Binding-site contacts:
Ligand atom O5 contacts residue VAL38 of chain 1.A at 3.7 Å.
Ligand atom O7 contacts residue ARG75 of chain 1.A at 2.8 Å (salt-bridge).
Ligand atom C1 contacts residue ASN71 of chain 1.A at 1.4 Å.
Ligand atom C6 contacts residue PHE17 of chain 1.A at 3.7 Å (hydrophobic).
Ligand atom N2 contacts residue ASP39 of chain 1.A at 2.6 Å (salt-bridge).
Ligand atom C6 contacts residue ASN71 of chain 1.A at 3.7 Å.
Ligand atom C7 contacts residue ASP39 of chain 1.A at 3.4 Å.
Ligand atom O7 contacts residue ASN71 of chain 1.A at 3.5 Å (h-bond).
Ligand atom C8 contacts residue ASP39 of chain 1.A at 3.4 Å.
Ligand atom O5 contacts residue PHE15 of chain 1.A at 3.8 Å.
Ligand atom C2 contacts residue PHE17 of chain 1.A at 3.8 Å (hydrophobic).
Ligand atom C2 contacts residue PHE15 of chain 1.A at 3.7 Å (hydrophobic).
Ligand atom C5 contacts residue ASN71 of chain 1.A at 3.6 Å.
Ligand atom C6 contacts residue THR34 of chain 1.A at 3.6 Å.
Ligand atom C7 contacts residue ARG75 of chain 1.A at 3.5 Å.
Ligand atom C5 contacts residue PHE17 of chain 1.A at 3.6 Å (hydrophobic).
Ligand atom C1 contacts residue PHE17 of chain 1.A at 3.7 Å (hydrophobic).
Ligand atom O6 contacts residue PHE17 of chain 1.A at 3.4 Å.
Ligand atom C1 contacts residue GLN69 of chain 1.A at 3.8 Å.
Ligand atom O4 contacts residue LYS20 of chain 1.A at 2.9 Å (salt-bridge).
Ligand atom C3 contacts residue ASP39 of chain 1.A at 3.6 Å.
Ligand atom C4 contacts residue LYS20 of chain 1.A at 3.6 Å.
Ligand atom C6 contacts residue PHE15 of chain 1.A at 3.5 Å (hydrophobic).
Ligand atom C1 contacts residue PHE15 of chain 1.A at 3.7 Å (hydrophobic).
Ligand atom O5 contacts residue GLN69 of chain 1.A at 3.6 Å (h-bond).
Ligand atom O5 contacts residue ASN71 of chain 1.A at 2.3 Å (h-bond).
Ligand atom C7 contacts residue ASN71 of chain 1.A at 3.4 Å.
Ligand atom C8 contacts residue ARG75 of chain 1.A at 3.6 Å.
Ligand atom C3 contacts residue ASN71 of chain 1.A at 3.8 Å.
Ligand atom C2 contacts residue ASN71 of chain 1.A at 2.4 Å.
Ligand atom O6 contacts residue PHE15 of chain 1.A at 3.5 Å.
Ligand atom O3 contacts residue LYS20 of chain 1.A at 2.5 Å (salt-bridge).
Ligand atom O4 contacts residue VAL38 of chain 1.A at 3.4 Å.
Ligand atom N2 contacts residue ASN71 of chain 1.A at 3.0 Å (h-bond).
Ligand atom C2 contacts residue ASP39 of chain 1.A at 3.6 Å.
Ligand atom C3 contacts residue LYS20 of chain 1.A at 3.4 Å.
Ligand atom O6 contacts residue THR34 of chain 1.A at 3.8 Å.
Ligand atom O7 contacts residue VAL38 of chain 1.A at 3.5 Å.
Ligand atom C1 contacts residue THR73 of chain 1.A at 3.6 Å.
Ligand atom C6 contacts residue GLN69 of chain 1.A at 3.5 Å.

A protein and the small-molecule ligand that binds it are described below.
Small molecule (SMILES): CC(=O)N[C@H]1[C@H](O[C@H]2[C@H](O)[C@@H](NC(C)=O)CO[C@@H]2CO[C@@H]2O[C@@H](C)[C@@H](O)[C@@H](O)[C@@H]2O)O[C@H](CO)[C@@H](O[C@@H]2O[C@H](CO[C@H]3O[C@H](CO)[C@@H](O)[C@H](O)[C@@H]3O[C@@H]3O[C@H](CO)[C@@H](O)[C@H](O)[C@H]3NC(C)=O)[C@@H](O)[C@H](O[C@H]3O[C@H](CO)[C@@H](O)[C@H](O)[C@@H]3O)[C@@H]2O)[C@@H]1O

Sequence of chain 1.A:
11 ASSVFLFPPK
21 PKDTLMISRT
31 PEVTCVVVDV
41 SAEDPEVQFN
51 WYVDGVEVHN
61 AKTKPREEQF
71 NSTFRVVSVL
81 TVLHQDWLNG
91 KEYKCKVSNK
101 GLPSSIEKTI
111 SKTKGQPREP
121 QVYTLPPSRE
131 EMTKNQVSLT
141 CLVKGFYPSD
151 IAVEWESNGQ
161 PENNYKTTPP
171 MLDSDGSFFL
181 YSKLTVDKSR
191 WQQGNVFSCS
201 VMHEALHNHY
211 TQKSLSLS